Sequence of chain 1.B:
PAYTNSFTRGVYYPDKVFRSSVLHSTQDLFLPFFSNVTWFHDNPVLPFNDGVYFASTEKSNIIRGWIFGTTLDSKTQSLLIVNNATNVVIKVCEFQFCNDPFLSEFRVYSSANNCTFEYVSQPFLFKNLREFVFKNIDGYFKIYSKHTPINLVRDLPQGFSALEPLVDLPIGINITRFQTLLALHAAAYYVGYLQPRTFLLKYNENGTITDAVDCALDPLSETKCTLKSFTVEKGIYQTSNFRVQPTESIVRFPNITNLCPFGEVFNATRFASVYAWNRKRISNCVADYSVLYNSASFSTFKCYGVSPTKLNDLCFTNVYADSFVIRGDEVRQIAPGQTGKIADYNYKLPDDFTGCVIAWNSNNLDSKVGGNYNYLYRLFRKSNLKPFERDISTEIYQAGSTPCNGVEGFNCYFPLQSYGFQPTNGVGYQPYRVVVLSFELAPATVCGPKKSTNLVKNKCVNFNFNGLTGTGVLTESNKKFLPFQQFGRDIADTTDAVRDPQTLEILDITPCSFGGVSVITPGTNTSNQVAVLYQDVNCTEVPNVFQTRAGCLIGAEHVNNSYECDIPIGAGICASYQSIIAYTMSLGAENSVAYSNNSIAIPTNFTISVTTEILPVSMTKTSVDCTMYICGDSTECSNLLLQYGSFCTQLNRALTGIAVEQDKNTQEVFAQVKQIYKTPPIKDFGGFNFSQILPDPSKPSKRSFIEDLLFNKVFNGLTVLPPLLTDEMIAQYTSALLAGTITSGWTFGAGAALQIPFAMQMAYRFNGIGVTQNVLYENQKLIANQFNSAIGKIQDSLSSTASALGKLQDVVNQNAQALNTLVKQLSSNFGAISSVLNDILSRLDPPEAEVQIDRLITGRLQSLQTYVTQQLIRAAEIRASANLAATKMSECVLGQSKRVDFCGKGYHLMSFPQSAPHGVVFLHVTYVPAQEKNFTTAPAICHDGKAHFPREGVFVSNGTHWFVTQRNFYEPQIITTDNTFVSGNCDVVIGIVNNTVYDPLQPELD

Binding-site contacts:
Ligand atom C7 contacts residue ASN140 of chain 1.B at 3.0 Å.
Ligand atom C8 contacts residue ASN140 of chain 1.B at 4.3 Å.
Ligand atom C1 contacts residue ASN140 of chain 1.B at 1.4 Å.
Ligand atom C2 contacts residue ASN140 of chain 1.B at 2.5 Å.
Ligand atom O7 contacts residue ASN140 of chain 1.B at 2.8 Å (h-bond).
Ligand atom C5 contacts residue ASN140 of chain 1.B at 3.7 Å.
Ligand atom O5 contacts residue ASN140 of chain 1.B at 2.4 Å (h-bond).
Ligand atom C4 contacts residue ASN140 of chain 1.B at 4.2 Å.
Ligand atom C3 contacts residue ASN140 of chain 1.B at 3.8 Å.
Ligand atom N2 contacts residue ASN140 of chain 1.B at 2.9 Å (h-bond).

This small molecule binds to this protein.
Small molecule (SMILES): CC(=O)N[C@@H]1[C@@H](O)[C@H](O)[C@@H](CO)O[C@H]1O